The protein below binds the small molecule below.
Small molecule (SMILES): Nc1ncnc2c1nc(Br)n2CCCO

Sequence of chain 2.A:
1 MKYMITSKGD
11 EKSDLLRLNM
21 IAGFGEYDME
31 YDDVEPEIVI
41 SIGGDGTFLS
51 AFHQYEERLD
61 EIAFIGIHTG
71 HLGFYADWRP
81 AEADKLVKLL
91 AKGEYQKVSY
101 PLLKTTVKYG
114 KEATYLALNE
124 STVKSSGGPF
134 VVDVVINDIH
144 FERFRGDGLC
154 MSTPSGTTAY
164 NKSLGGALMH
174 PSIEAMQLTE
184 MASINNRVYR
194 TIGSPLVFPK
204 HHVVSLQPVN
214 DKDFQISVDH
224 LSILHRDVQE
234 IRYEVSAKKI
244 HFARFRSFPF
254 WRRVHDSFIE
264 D

Binding-site contacts:
Ligand atom N6 contacts residue THR161 of chain 2.A at 3.9 Å.
Ligand atom N1 contacts residue ALA162 of chain 2.A at 3.8 Å.
Ligand atom C6 contacts residue SER158 of chain 2.A at 4.3 Å.
Ligand atom C6 contacts residue ALA162 of chain 2.A at 3.7 Å (hydrophobic).
Ligand atom N3 contacts residue ASP45 of chain 2.A at 4.0 Å.
Ligand atom N6 contacts residue ASN122 of chain 2.A at 2.9 Å (h-bond).
Ligand atom BR8 contacts residue ASP45 of chain 2.A at 3.7 Å.
Ligand atom C8 contacts residue ASP45 of chain 2.A at 3.5 Å.
Ligand atom C2 contacts residue THR161 of chain 2.A at 3.3 Å.
Ligand atom N6 contacts residue ALA162 of chain 2.A at 4.2 Å.
Ligand atom C4 contacts residue ASP45 of chain 2.A at 3.7 Å.
Ligand atom N3 contacts residue THR161 of chain 2.A at 4.1 Å.
Ligand atom N3 contacts residue ALA162 of chain 2.A at 4.0 Å.
Ligand atom C6 contacts residue THR161 of chain 2.A at 3.7 Å.
Ligand atom N6 contacts residue SER158 of chain 2.A at 3.4 Å (h-bond).
Ligand atom C2 contacts residue PHE74 of chain 2.A at 3.4 Å (hydrophobic).
Ligand atom OAB contacts residue ARG148 of chain 3.A at 3.7 Å.
Ligand atom BR8 contacts residue ASN122 of chain 2.A at 4.2 Å.
Ligand atom N6 contacts residue GLY159 of chain 2.A at 4.2 Å.
Ligand atom N1 contacts residue THR161 of chain 2.A at 2.6 Å (h-bond).
Ligand atom C4 contacts residue ALA162 of chain 2.A at 4.0 Å (hydrophobic).
Ligand atom N7 contacts residue TYR75 of chain 2.A at 4.1 Å.
Ligand atom C5 contacts residue ASP45 of chain 2.A at 4.0 Å.
Ligand atom BR8 contacts residue LEU49 of chain 2.A at 4.3 Å.
Ligand atom C5 contacts residue ASN122 of chain 2.A at 4.0 Å.
Ligand atom N3 contacts residue PHE74 of chain 2.A at 4.1 Å.
Ligand atom C6 contacts residue ASN122 of chain 2.A at 3.9 Å.
Ligand atom N1 contacts residue PHE74 of chain 2.A at 3.7 Å.
Ligand atom CAG contacts residue ASP45 of chain 2.A at 4.2 Å.
Ligand atom C8 contacts residue ASN122 of chain 2.A at 3.8 Å.
Ligand atom CAE contacts residue ARG148 of chain 3.A at 3.6 Å.
Ligand atom N6 contacts residue TYR75 of chain 2.A at 3.2 Å.
Ligand atom C5 contacts residue ALA162 of chain 2.A at 3.8 Å (hydrophobic).
Ligand atom C2 contacts residue ALA162 of chain 2.A at 3.9 Å (hydrophobic).
Ligand atom C6 contacts residue TYR75 of chain 2.A at 4.1 Å (hydrophobic).
Ligand atom BR8 contacts residue GLY46 of chain 2.A at 3.7 Å.
Ligand atom OAB contacts residue ASN189 of chain 3.A at 4.3 Å.
Ligand atom N7 contacts residue ASN122 of chain 2.A at 3.1 Å (h-bond).
Ligand atom N7 contacts residue ASP45 of chain 2.A at 3.8 Å.
Ligand atom N9 contacts residue ASP45 of chain 2.A at 3.8 Å.

Sequence of chain 3.A:
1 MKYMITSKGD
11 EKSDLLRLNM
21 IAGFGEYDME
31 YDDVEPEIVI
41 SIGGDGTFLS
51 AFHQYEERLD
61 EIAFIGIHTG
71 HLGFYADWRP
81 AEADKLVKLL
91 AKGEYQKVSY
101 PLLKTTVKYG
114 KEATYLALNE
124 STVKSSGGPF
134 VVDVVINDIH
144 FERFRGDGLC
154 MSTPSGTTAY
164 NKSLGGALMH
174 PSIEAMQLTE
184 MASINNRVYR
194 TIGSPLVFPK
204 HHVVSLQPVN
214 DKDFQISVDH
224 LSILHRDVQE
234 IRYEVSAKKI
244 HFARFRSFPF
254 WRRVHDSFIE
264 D